This small molecule binds to this protein.
Small molecule (SMILES): OB(O)c1cc2ccccc2s1

Binding-site contacts:
Ligand atom C2 contacts residue TYR147 of chain 1.A at 4.2 Å (hydrophobic).
Ligand atom C6 contacts residue TYR218 of chain 1.A at 4.4 Å (hydrophobic).
Ligand atom O2 contacts residue ALA315 of chain 1.A at 2.8 Å (h-bond).
Ligand atom C6 contacts residue ASN149 of chain 1.A at 3.5 Å.
Ligand atom C7 contacts residue ASN149 of chain 1.A at 3.3 Å.
Ligand atom C8 contacts residue TYR218 of chain 1.A at 4.0 Å (hydrophobic).
Ligand atom C8 contacts residue ASN149 of chain 1.A at 3.2 Å.
Ligand atom C1 contacts residue ALA315 of chain 1.A at 4.1 Å (hydrophobic).
Ligand atom C5 contacts residue ASN149 of chain 1.A at 3.6 Å.
Ligand atom C2 contacts residue LEU116 of chain 1.A at 4.2 Å (hydrophobic).
Ligand atom C1 contacts residue SER61 of chain 1.A at 2.6 Å.
Ligand atom O2 contacts residue GLY60 of chain 1.A at 3.9 Å.
Ligand atom O1 contacts residue TYR147 of chain 1.A at 2.6 Å (h-bond).
Ligand atom C1 contacts residue ASN149 of chain 1.A at 4.2 Å.
Ligand atom B contacts residue SER61 of chain 1.A at 1.6 Å.
Ligand atom C4 contacts residue LEU116 of chain 1.A at 4.0 Å (hydrophobic).
Ligand atom C4 contacts residue GLN117 of chain 1.A at 4.3 Å.
Ligand atom S contacts residue ASN149 of chain 1.A at 4.0 Å.
Ligand atom O1 contacts residue SER61 of chain 1.A at 2.4 Å (h-bond).
Ligand atom B contacts residue ALA315 of chain 1.A at 4.1 Å.
Ligand atom C1 contacts residue LYS64 of chain 1.A at 4.0 Å.
Ligand atom C2 contacts residue ASN149 of chain 1.A at 4.2 Å.
Ligand atom S contacts residue LYS64 of chain 1.A at 4.4 Å.
Ligand atom C7 contacts residue TYR218 of chain 1.A at 3.7 Å (hydrophobic).
Ligand atom B contacts residue LYS64 of chain 1.A at 3.9 Å.
Ligand atom S contacts residue ALA315 of chain 1.A at 3.8 Å.
Ligand atom O2 contacts residue SER61 of chain 1.A at 2.3 Å (h-bond).
Ligand atom C6 contacts residue GLN117 of chain 1.A at 4.4 Å.
Ligand atom O1 contacts residue LYS64 of chain 1.A at 4.4 Å.
Ligand atom S contacts residue TYR218 of chain 1.A at 3.5 Å.
Ligand atom C5 contacts residue GLN117 of chain 1.A at 3.6 Å.
Ligand atom C3 contacts residue ASN149 of chain 1.A at 3.4 Å.
Ligand atom C2 contacts residue SER61 of chain 1.A at 3.8 Å.
Ligand atom C4 contacts residue ASN149 of chain 1.A at 3.6 Å.
Ligand atom C1 contacts residue TYR147 of chain 1.A at 4.3 Å (hydrophobic).
Ligand atom C3 contacts residue LEU116 of chain 1.A at 4.4 Å (hydrophobic).
Ligand atom O1 contacts residue LYS312 of chain 1.A at 4.3 Å.
Ligand atom S contacts residue SER61 of chain 1.A at 3.3 Å (h-bond).
Ligand atom B contacts residue TYR147 of chain 1.A at 3.4 Å.
Ligand atom O2 contacts residue GLY314 of chain 1.A at 3.7 Å.

Sequence of chain 1.A:
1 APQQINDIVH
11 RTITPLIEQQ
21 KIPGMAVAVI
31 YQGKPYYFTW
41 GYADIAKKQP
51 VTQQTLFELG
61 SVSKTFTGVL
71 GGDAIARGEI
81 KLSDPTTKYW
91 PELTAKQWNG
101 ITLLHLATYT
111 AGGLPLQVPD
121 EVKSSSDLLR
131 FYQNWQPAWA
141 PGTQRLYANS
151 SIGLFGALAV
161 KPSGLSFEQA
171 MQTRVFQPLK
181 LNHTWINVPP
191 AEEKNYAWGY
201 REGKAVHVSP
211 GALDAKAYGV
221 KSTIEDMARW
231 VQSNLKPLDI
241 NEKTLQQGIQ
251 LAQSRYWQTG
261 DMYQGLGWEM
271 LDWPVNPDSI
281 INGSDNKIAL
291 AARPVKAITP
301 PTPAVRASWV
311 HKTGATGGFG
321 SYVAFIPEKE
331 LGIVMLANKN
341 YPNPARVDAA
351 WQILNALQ